Binding-site contacts:
Ligand atom O6 contacts residue GLY132 of chain 1.B at 3.5 Å.
Ligand atom O5 contacts residue TRP62 of chain 1.B at 3.4 Å (h-bond).
Ligand atom O4 contacts residue GLY132 of chain 1.B at 3.9 Å.
Ligand atom C6 contacts residue TRP84 of chain 1.B at 3.6 Å (hydrophobic).
Ligand atom O4 contacts residue ASN86 of chain 1.B at 3.1 Å (h-bond).
Ligand atom C6 contacts residue ASN86 of chain 1.B at 4.1 Å.
Ligand atom C7 contacts residue SER87 of chain 1.B at 3.6 Å.
Ligand atom O4 contacts residue ASP134 of chain 1.B at 2.6 Å (salt-bridge).
Ligand atom C5 contacts residue TRP187 of chain 1.B at 3.9 Å (hydrophobic).
Ligand atom C1 contacts residue TRP62 of chain 1.B at 3.6 Å (hydrophobic).
Ligand atom C5 contacts residue TRP156 of chain 1.B at 4.1 Å (hydrophobic).
Ligand atom O6 contacts residue GLY108 of chain 1.B at 3.3 Å.
Ligand atom O6 contacts residue TRP84 of chain 1.B at 3.8 Å.
Ligand atom O4 contacts residue ASN86 of chain 1.B at 3.9 Å.
Ligand atom O6 contacts residue ASN86 of chain 1.B at 2.9 Å (h-bond).
Ligand atom C4 contacts residue TRP187 of chain 1.B at 3.9 Å (hydrophobic).
Ligand atom C1 contacts residue TRP187 of chain 1.B at 4.1 Å (hydrophobic).
Ligand atom O3 contacts residue ASP134 of chain 1.B at 2.6 Å (salt-bridge).
Ligand atom O5 contacts residue TRP187 of chain 1.B at 4.1 Å.
Ligand atom C5 contacts residue TRP187 of chain 1.B at 4.1 Å (hydrophobic).
Ligand atom O4 contacts residue TRP156 of chain 1.B at 4.1 Å.
Ligand atom O5 contacts residue ASN86 of chain 1.B at 3.6 Å.
Ligand atom C8 contacts residue SER87 of chain 1.B at 3.5 Å.
Ligand atom C4 contacts residue ASP134 of chain 1.B at 3.6 Å.
Ligand atom C3 contacts residue ASP134 of chain 1.B at 3.8 Å.
Ligand atom O7 contacts residue ASN86 of chain 1.B at 3.0 Å.
Ligand atom O7 contacts residue CYS110 of chain 1.B at 4.0 Å.
Ligand atom C7 contacts residue ASN86 of chain 1.B at 4.1 Å.
Ligand atom C4 contacts residue TRP156 of chain 1.B at 3.6 Å (hydrophobic).
Ligand atom O7 contacts residue SER87 of chain 1.B at 2.9 Å (h-bond).
Ligand atom C2 contacts residue CYS110 of chain 1.B at 4.0 Å (hydrophobic).
Ligand atom C6 contacts residue TRP84 of chain 1.B at 3.9 Å (hydrophobic).
Ligand atom O6 contacts residue TRP84 of chain 1.B at 3.9 Å.
Ligand atom O3 contacts residue GLN135 of chain 1.B at 3.9 Å.
Ligand atom O4 contacts residue CYS110 of chain 1.B at 3.3 Å.
Ligand atom C3 contacts residue TRP156 of chain 1.B at 3.8 Å (hydrophobic).
Ligand atom O4 contacts residue TRP84 of chain 1.B at 3.2 Å.
Ligand atom C6 contacts residue GLY132 of chain 1.B at 3.8 Å.
Ligand atom O3 contacts residue TRP156 of chain 1.B at 3.8 Å.
Ligand atom C6 contacts residue TRP187 of chain 1.B at 3.8 Å (hydrophobic).

Sequence of chain 1.B:
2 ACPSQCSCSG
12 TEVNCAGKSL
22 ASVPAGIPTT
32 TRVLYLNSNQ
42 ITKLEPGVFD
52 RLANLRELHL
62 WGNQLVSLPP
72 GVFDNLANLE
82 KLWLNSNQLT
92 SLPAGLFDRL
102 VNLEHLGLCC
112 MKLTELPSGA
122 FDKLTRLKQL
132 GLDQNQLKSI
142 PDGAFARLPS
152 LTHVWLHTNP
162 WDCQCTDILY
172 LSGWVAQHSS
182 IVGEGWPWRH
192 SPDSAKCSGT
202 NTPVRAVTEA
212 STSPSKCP

The small molecule below binds the protein below.
Small molecule (SMILES): CC(=O)N[C@@H]1[C@@H](O[C@@H]2O[C@H](CO)[C@H](O)[C@H](O)[C@H]2O)[C@@H](O)[C@@H](CO)O[C@@H]1O